Binding-site contacts:
Ligand atom C1 contacts residue HIS165 of chain 2.A at 3.7 Å.
Ligand atom O5 contacts residue PHE168 of chain 2.A at 3.8 Å.
Ligand atom C4 contacts residue GLU235 of chain 2.A at 3.4 Å.
Ligand atom C4 contacts residue TRP232 of chain 2.A at 3.7 Å (hydrophobic).
Ligand atom C1 contacts residue UDP1 of chain 2.D at 3.6 Å.
Ligand atom C4 contacts residue GAL1 of chain 2.E at 3.9 Å.
Ligand atom C2 contacts residue HIS165 of chain 2.A at 3.7 Å.
Ligand atom C6 contacts residue PRO166 of chain 2.A at 3.9 Å (hydrophobic).
Ligand atom C5 contacts residue HIS165 of chain 2.A at 3.8 Å.
Ligand atom C3 contacts residue GAL1 of chain 2.E at 3.7 Å.
Ligand atom O6 contacts residue PHE168 of chain 2.A at 3.4 Å.
Ligand atom C4 contacts residue HIS165 of chain 2.A at 3.8 Å.
Ligand atom C6 contacts residue GLU235 of chain 2.A at 3.3 Å.
Ligand atom O1 contacts residue SER167 of chain 2.A at 3.6 Å.
Ligand atom O1 contacts residue HIS165 of chain 2.A at 3.5 Å.
Ligand atom O4 contacts residue GLU235 of chain 2.A at 2.8 Å (salt-bridge).
Ligand atom C1' contacts residue SER167 of chain 2.A at 3.5 Å.
Ligand atom C3 contacts residue UDP1 of chain 2.D at 3.5 Å.
Ligand atom C1 contacts residue MET198 of chain 2.A at 4.0 Å (hydrophobic).
Ligand atom C6 contacts residue TYR196 of chain 2.A at 3.6 Å (hydrophobic).
Ligand atom C4' contacts residue LEU261 of chain 2.A at 4.0 Å (hydrophobic).
Ligand atom O4 contacts residue ASP258 of chain 2.A at 2.6 Å (salt-bridge).
Ligand atom O4 contacts residue GAL1 of chain 2.E at 3.9 Å.
Ligand atom C5 contacts residue GLU235 of chain 2.A at 3.9 Å.
Ligand atom C6 contacts residue SER167 of chain 2.A at 4.0 Å.
Ligand atom C2' contacts residue SER167 of chain 2.A at 3.6 Å.
Ligand atom O5 contacts residue MET198 of chain 2.A at 3.3 Å.
Ligand atom C6 contacts residue PHE168 of chain 2.A at 3.9 Å (hydrophobic).
Ligand atom O3 contacts residue ASP258 of chain 2.A at 4.0 Å.
Ligand atom C6 contacts residue HIS165 of chain 2.A at 4.0 Å.
Ligand atom C3 contacts residue TRP232 of chain 2.A at 3.9 Å (hydrophobic).
Ligand atom O4 contacts residue MET198 of chain 2.A at 3.8 Å.
Ligand atom C4 contacts residue ASP258 of chain 2.A at 3.3 Å.
Ligand atom C6 contacts residue THR177 of chain 2.A at 3.3 Å.
Ligand atom O6 contacts residue TRP232 of chain 2.A at 3.4 Å (h-bond).
Ligand atom C5 contacts residue TRP232 of chain 2.A at 3.8 Å (hydrophobic).
Ligand atom O4 contacts residue HIS165 of chain 2.A at 2.8 Å (h-bond).
Ligand atom C6 contacts residue TRP232 of chain 2.A at 3.6 Å (hydrophobic).
Ligand atom O6 contacts residue THR177 of chain 2.A at 2.8 Å (h-bond).
Ligand atom O5 contacts residue HIS165 of chain 2.A at 3.1 Å (h-bond).

A protein and the small-molecule ligand that binds it are described below.
Small molecule (SMILES): CCCCCCO[C@@H]1O[C@H](CO)[C@H](O)C[C@H]1O[C@@H]1O[C@@H](C)[C@@H](O)[C@@H](O)[C@@H]1O

Sequence of chain 2.A:
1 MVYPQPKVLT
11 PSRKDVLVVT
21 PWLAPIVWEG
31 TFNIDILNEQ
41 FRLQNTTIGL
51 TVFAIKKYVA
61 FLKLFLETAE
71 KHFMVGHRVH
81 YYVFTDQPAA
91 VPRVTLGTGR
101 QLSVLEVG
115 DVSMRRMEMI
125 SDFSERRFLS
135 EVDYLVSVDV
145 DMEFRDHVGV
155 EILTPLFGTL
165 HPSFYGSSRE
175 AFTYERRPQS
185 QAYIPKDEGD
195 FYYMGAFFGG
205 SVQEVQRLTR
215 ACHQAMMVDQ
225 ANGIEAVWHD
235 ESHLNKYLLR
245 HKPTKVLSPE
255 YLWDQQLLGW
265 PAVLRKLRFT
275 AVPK